This small molecule binds to this protein.
Small molecule (SMILES): CC[C@H](C)[C@H](NC(=O)CNC(=O)[C@H](C)NC(=O)[C@H](C)N)C(=O)NCC(=O)N[C@H](C(=O)N[C@@H](CC(C)C)C(=O)N[C@H](C(=O)N[C@H](C(=O)O)C(C)C)[C@@H](C)O)[C@@H](C)CC

Sequence of chain 1.E:
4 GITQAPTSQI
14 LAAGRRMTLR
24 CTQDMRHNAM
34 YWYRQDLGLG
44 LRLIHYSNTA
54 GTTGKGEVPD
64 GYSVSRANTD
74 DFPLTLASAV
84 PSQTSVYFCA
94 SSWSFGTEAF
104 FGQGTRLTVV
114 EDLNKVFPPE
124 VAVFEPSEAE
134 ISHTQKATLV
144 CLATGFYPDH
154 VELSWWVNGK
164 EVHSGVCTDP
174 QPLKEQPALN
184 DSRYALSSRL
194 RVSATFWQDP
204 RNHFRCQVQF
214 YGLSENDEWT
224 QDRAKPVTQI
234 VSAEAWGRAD

Binding-site contacts:
Ligand atom CG2 contacts residue ASP78 of chain 1.A at 3.4 Å.
Ligand atom O contacts residue VAL153 of chain 1.A at 3.2 Å.
Ligand atom O contacts residue PHE98 of chain 1.E at 3.1 Å (h-bond).
Ligand atom CA contacts residue ASP78 of chain 1.A at 3.2 Å.
Ligand atom N contacts residue GLU64 of chain 1.A at 2.9 Å (salt-bridge).
Ligand atom O contacts residue LYS67 of chain 1.A at 2.9 Å (salt-bridge).
Ligand atom N contacts residue TYR8 of chain 1.A at 3.4 Å (h-bond).
Ligand atom N contacts residue ASP78 of chain 1.A at 2.8 Å (salt-bridge).
Ligand atom OG1 contacts residue ASN31 of chain 1.E at 3.2 Å (h-bond).
Ligand atom CB contacts residue TYR100 of chain 1.A at 3.5 Å (hydrophobic).
Ligand atom O contacts residue LEU157 of chain 1.A at 3.4 Å.
Ligand atom CB contacts residue THR144 of chain 1.A at 3.4 Å.
Ligand atom CB contacts residue PHE98 of chain 1.E at 3.6 Å (hydrophobic).
Ligand atom CD1 contacts residue ARG98 of chain 1.A at 3.5 Å.
Ligand atom CG2 contacts residue GLY99 of chain 1.E at 3.4 Å.
Ligand atom O contacts residue SER97 of chain 1.E at 3.3 Å.
Ligand atom OXT contacts residue THR144 of chain 1.A at 2.6 Å (h-bond).
Ligand atom CD1 contacts residue TRP96 of chain 1.E at 3.5 Å (hydrophobic).
Ligand atom CA contacts residue GLN31 of chain 1.D at 3.4 Å.
Ligand atom O contacts residue TRP148 of chain 1.A at 2.9 Å (h-bond).
Ligand atom N contacts residue GLN31 of chain 1.D at 2.7 Å (h-bond).
Ligand atom CD2 contacts residue ALA151 of chain 1.A at 3.6 Å (hydrophobic).
Ligand atom C contacts residue ASP78 of chain 1.A at 3.5 Å.
Ligand atom CA contacts residue GLN156 of chain 1.A at 3.2 Å.
Ligand atom CD1 contacts residue GLN156 of chain 1.A at 3.4 Å.
Ligand atom CD1 contacts residue ASN31 of chain 1.E at 3.4 Å.
Ligand atom O contacts residue GLY99 of chain 1.E at 3.5 Å.
Ligand atom OG1 contacts residue LYS147 of chain 1.A at 2.6 Å (salt-bridge).
Ligand atom OXT contacts residue TYR85 of chain 1.A at 3.4 Å (h-bond).
Ligand atom C contacts residue LYS147 of chain 1.A at 3.6 Å.
Ligand atom N contacts residue GLN156 of chain 1.A at 2.9 Å (h-bond).
Ligand atom O contacts residue GLN31 of chain 1.D at 2.9 Å (h-bond).
Ligand atom O contacts residue HIS71 of chain 1.A at 3.2 Å.
Ligand atom O contacts residue LYS147 of chain 1.A at 2.9 Å (salt-bridge).
Ligand atom O contacts residue TRP148 of chain 1.A at 3.2 Å.
Ligand atom CG2 contacts residue ASN31 of chain 1.E at 3.6 Å.
Ligand atom N contacts residue TYR100 of chain 1.A at 3.0 Å (h-bond).
Ligand atom CB contacts residue ASP78 of chain 1.A at 3.4 Å.
Ligand atom O contacts residue TYR160 of chain 1.A at 3.6 Å.
Ligand atom C contacts residue THR144 of chain 1.A at 3.5 Å.

Sequence of chain 1.A:
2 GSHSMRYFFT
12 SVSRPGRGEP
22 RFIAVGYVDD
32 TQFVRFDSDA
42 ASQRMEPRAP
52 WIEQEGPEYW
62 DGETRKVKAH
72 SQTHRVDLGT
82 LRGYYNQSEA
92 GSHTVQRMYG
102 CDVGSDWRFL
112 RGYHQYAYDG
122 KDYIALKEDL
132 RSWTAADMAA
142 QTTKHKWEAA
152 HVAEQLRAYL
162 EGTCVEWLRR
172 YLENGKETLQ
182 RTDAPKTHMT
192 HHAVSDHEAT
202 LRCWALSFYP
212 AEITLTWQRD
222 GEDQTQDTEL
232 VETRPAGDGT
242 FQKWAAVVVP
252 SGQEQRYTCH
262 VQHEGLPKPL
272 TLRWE

Sequence of chain 1.D:
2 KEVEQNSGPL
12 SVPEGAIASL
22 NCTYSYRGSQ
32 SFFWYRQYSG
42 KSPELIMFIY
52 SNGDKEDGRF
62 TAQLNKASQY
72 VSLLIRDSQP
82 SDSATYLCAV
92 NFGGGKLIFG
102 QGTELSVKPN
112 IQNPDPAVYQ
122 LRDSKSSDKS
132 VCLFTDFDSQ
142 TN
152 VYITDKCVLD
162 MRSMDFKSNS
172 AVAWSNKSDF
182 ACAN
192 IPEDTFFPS